Binding-site contacts:
Ligand atom C5 contacts residue THR156 of chain 3.A at 3.7 Å.
Ligand atom O7 contacts residue GLY150 of chain 3.A at 4.2 Å.
Ligand atom O5 contacts residue ASN154 of chain 3.A at 3.7 Å.
Ligand atom O7 contacts residue THR156 of chain 3.A at 4.2 Å.
Ligand atom C7 contacts residue VAL153 of chain 3.A at 4.0 Å (hydrophobic).
Ligand atom C8 contacts residue ASN154 of chain 3.A at 3.4 Å.
Ligand atom O7 contacts residue VAL153 of chain 3.A at 2.8 Å (h-bond).
Ligand atom C1 contacts residue THR156 of chain 3.A at 4.1 Å.
Ligand atom C6 contacts residue THR156 of chain 3.A at 4.2 Å.
Ligand atom C7 contacts residue GLY150 of chain 3.A at 4.5 Å.
Ligand atom C2 contacts residue ASN154 of chain 3.A at 2.9 Å.
Ligand atom O7 contacts residue ASN154 of chain 3.A at 1.3 Å (h-bond).
Ligand atom N2 contacts residue ASN154 of chain 3.A at 2.2 Å (h-bond).
Ligand atom C7 contacts residue ASN154 of chain 3.A at 1.9 Å.
Ligand atom C3 contacts residue ASN154 of chain 3.A at 4.3 Å.
Ligand atom C1 contacts residue ASN154 of chain 3.A at 2.6 Å.
Ligand atom O5 contacts residue THR156 of chain 3.A at 3.9 Å.
Ligand atom C8 contacts residue GLY150 of chain 3.A at 4.3 Å.

A small-molecule ligand and the protein it binds are described below.
Small molecule (SMILES): CC(=O)N[C@H]1[C@H](O[C@H]2[C@H](O)[C@@H](NC(C)=O)CO[C@@H]2CO)O[C@H](CO)[C@@H](O)[C@@H]1O

Sequence of chain 3.A:
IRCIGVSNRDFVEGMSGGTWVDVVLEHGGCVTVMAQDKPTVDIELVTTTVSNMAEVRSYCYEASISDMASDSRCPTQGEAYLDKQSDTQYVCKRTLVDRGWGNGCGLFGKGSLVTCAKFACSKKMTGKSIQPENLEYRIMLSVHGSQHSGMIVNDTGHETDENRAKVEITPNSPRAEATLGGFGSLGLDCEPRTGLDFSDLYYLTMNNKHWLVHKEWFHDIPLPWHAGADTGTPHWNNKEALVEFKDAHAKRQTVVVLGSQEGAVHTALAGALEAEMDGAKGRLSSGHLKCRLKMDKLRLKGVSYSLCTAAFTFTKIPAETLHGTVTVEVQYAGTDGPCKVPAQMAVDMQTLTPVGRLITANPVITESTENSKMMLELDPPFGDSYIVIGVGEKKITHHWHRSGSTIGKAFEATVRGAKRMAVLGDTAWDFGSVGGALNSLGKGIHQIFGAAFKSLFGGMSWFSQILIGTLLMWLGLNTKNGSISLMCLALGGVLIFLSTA